Sequence of chain 1.A:
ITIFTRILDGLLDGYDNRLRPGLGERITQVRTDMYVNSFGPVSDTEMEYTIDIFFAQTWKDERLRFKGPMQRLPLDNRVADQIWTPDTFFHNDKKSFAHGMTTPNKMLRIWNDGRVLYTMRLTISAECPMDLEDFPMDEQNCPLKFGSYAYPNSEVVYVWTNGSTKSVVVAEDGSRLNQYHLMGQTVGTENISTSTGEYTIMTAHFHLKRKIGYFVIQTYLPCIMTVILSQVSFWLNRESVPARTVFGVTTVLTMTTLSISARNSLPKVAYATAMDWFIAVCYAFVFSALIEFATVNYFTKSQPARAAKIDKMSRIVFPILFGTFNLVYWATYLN

Binding-site contacts:
Ligand atom C17 contacts residue PHE103 of chain 1.A at 3.8 Å (hydrophobic).
Ligand atom C17 contacts residue TYR163 of chain 1.A at 3.5 Å (hydrophobic).
Ligand atom C10 contacts residue THR208 of chain 1.A at 3.6 Å.
Ligand atom F21 contacts residue TYR213 of chain 1.A at 3.1 Å.
Ligand atom C17 contacts residue TYR213 of chain 1.A at 3.6 Å (hydrophobic).
Ligand atom C10 contacts residue HIS105 of chain 1.A at 3.6 Å.
Ligand atom C08 contacts residue THR210 of chain 1.A at 3.2 Å.
Ligand atom C18 contacts residue TYR213 of chain 1.A at 3.3 Å (hydrophobic).
Ligand atom C08 contacts residue THR208 of chain 1.A at 3.6 Å.
Ligand atom N16 contacts residue TYR163 of chain 1.A at 3.4 Å.
Ligand atom C15 contacts residue PHE68 of chain 1.E at 3.6 Å (hydrophobic).
Ligand atom C18 contacts residue SER162 of chain 1.A at 3.0 Å.
Ligand atom C07 contacts residue THR210 of chain 1.A at 3.4 Å.
Ligand atom N09 contacts residue THR208 of chain 1.A at 3.6 Å.
Ligand atom C20 contacts residue THR208 of chain 1.A at 3.8 Å.
Ligand atom O05 contacts residue THR210 of chain 1.A at 3.4 Å.
Ligand atom C17 contacts residue SER162 of chain 1.A at 3.6 Å.
Ligand atom C12 contacts residue HIS105 of chain 1.A at 3.8 Å.
Ligand atom O03 contacts residue PHE68 of chain 1.E at 3.8 Å.
Ligand atom F21 contacts residue ILE206 of chain 1.A at 3.5 Å.
Ligand atom C19 contacts residue TYR213 of chain 1.A at 3.5 Å (hydrophobic).
Ligand atom C22 contacts residue TYR49 of chain 1.E at 3.7 Å (hydrophobic).
Ligand atom C01 contacts residue SER209 of chain 1.A at 3.2 Å.
Ligand atom C02 contacts residue ALA70 of chain 1.E at 3.9 Å (hydrophobic).
Ligand atom F21 contacts residue ILE215 of chain 1.A at 3.3 Å.
Ligand atom C04 contacts residue THR133 of chain 1.E at 3.6 Å.
Ligand atom C01 contacts residue TYR49 of chain 1.E at 3.6 Å (hydrophobic).
Ligand atom C15 contacts residue TYR163 of chain 1.A at 3.3 Å (hydrophobic).
Ligand atom C04 contacts residue THR210 of chain 1.A at 3.5 Å.
Ligand atom C06 contacts residue THR210 of chain 1.A at 3.8 Å.
Ligand atom C18 contacts residue PHE103 of chain 1.A at 3.4 Å (hydrophobic).
Ligand atom C20 contacts residue HIS105 of chain 1.A at 3.5 Å.
Ligand atom O11 contacts residue HIS105 of chain 1.A at 2.7 Å (h-bond).
Ligand atom O05 contacts residue THR133 of chain 1.E at 2.8 Å (h-bond).
Ligand atom C20 contacts residue ILE206 of chain 1.A at 3.7 Å (hydrophobic).
Ligand atom N16 contacts residue THR133 of chain 1.E at 3.8 Å.
Ligand atom O05 contacts residue ALA70 of chain 1.E at 3.8 Å.
Ligand atom O03 contacts residue THR210 of chain 1.A at 3.9 Å.
Ligand atom C02 contacts residue SER209 of chain 1.A at 3.5 Å.
Ligand atom N16 contacts residue PHE68 of chain 1.E at 3.6 Å.

Sequence of chain 1.E:
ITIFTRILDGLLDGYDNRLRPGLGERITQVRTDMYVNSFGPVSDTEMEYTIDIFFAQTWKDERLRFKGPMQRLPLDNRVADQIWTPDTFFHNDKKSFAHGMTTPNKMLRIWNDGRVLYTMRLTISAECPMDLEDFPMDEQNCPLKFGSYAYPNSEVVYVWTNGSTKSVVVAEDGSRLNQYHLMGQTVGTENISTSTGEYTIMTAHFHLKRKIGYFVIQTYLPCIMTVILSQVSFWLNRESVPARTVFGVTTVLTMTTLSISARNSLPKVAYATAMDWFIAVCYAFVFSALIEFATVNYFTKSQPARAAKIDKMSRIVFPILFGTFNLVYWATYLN

The protein below binds the small molecule below.
Small molecule (SMILES): CCOC(=O)c1ncn2c1CN(C)C(=O)c1cc(F)ccc1-2